Binding-site contacts:
Ligand atom O3 contacts residue TRP106 of chain 1.E at 4.0 Å.
Ligand atom O4 contacts residue TRP106 of chain 1.E at 3.1 Å.
Ligand atom C8 contacts residue SER88 of chain 1.B at 4.3 Å.
Ligand atom O5 contacts residue THR45 of chain 1.E at 3.5 Å (h-bond).
Ligand atom C1 contacts residue TRP106 of chain 1.E at 3.9 Å (hydrophobic).
Ligand atom O7 contacts residue ASN85 of chain 1.E at 4.1 Å.
Ligand atom C3 contacts residue TRP106 of chain 1.E at 3.5 Å (hydrophobic).
Ligand atom C1 contacts residue ASN85 of chain 1.E at 1.4 Å.
Ligand atom O6 contacts residue THR45 of chain 1.E at 3.4 Å (h-bond).
Ligand atom O5 contacts residue TRP106 of chain 1.E at 4.2 Å.
Ligand atom C7 contacts residue GLN108 of chain 1.E at 4.4 Å.
Ligand atom C4 contacts residue TRP106 of chain 1.E at 3.8 Å (hydrophobic).
Ligand atom N2 contacts residue ASN85 of chain 1.E at 2.9 Å (h-bond).
Ligand atom C8 contacts residue ARG111 of chain 1.E at 3.8 Å.
Ligand atom C8 contacts residue TRP106 of chain 1.E at 3.6 Å (hydrophobic).
Ligand atom C5 contacts residue THR87 of chain 1.E at 4.5 Å.
Ligand atom C3 contacts residue ASN85 of chain 1.E at 3.8 Å.
Ligand atom C8 contacts residue GLN108 of chain 1.E at 3.5 Å.
Ligand atom C2 contacts residue TRP106 of chain 1.E at 4.0 Å (hydrophobic).
Ligand atom C6 contacts residue THR87 of chain 1.E at 4.2 Å.
Ligand atom C4 contacts residue ASN85 of chain 1.E at 4.3 Å.
Ligand atom C2 contacts residue ASN85 of chain 1.E at 2.5 Å.
Ligand atom O5 contacts residue ASN85 of chain 1.E at 2.4 Å (h-bond).
Ligand atom C1 contacts residue THR45 of chain 1.E at 4.2 Å.
Ligand atom C7 contacts residue TRP106 of chain 1.E at 3.5 Å (hydrophobic).
Ligand atom N2 contacts residue TRP106 of chain 1.E at 3.5 Å.
Ligand atom C5 contacts residue TRP106 of chain 1.E at 3.7 Å (hydrophobic).
Ligand atom O7 contacts residue LYS90 of chain 1.B at 3.6 Å.
Ligand atom O7 contacts residue SER88 of chain 1.B at 4.0 Å.
Ligand atom C6 contacts residue THR45 of chain 1.E at 3.9 Å.
Ligand atom O7 contacts residue TRP106 of chain 1.E at 3.6 Å (h-bond).
Ligand atom C7 contacts residue ASN85 of chain 1.E at 3.7 Å.
Ligand atom C5 contacts residue ASN85 of chain 1.E at 3.6 Å.

Sequence of chain 1.E:
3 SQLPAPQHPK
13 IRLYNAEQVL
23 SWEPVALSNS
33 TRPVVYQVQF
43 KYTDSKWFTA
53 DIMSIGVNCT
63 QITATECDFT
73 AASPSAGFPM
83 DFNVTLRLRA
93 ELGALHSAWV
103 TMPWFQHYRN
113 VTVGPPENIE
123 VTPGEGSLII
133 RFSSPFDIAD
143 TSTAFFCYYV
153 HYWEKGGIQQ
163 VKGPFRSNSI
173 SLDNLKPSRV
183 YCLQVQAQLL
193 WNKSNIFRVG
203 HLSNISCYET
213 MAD

This protein binds this small molecule.
Small molecule (SMILES): CC(=O)N[C@H]1[C@H](O[C@H]2[C@H](O)[C@@H](NC(C)=O)CO[C@@H]2CO)O[C@H](CO)[C@@H](O)[C@@H]1O

Sequence of chain 1.B:
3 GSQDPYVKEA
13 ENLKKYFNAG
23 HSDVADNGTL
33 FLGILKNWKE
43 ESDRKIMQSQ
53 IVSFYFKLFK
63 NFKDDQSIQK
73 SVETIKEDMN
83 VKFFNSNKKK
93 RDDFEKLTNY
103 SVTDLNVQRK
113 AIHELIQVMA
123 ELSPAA